Sequence of chain 40.O:
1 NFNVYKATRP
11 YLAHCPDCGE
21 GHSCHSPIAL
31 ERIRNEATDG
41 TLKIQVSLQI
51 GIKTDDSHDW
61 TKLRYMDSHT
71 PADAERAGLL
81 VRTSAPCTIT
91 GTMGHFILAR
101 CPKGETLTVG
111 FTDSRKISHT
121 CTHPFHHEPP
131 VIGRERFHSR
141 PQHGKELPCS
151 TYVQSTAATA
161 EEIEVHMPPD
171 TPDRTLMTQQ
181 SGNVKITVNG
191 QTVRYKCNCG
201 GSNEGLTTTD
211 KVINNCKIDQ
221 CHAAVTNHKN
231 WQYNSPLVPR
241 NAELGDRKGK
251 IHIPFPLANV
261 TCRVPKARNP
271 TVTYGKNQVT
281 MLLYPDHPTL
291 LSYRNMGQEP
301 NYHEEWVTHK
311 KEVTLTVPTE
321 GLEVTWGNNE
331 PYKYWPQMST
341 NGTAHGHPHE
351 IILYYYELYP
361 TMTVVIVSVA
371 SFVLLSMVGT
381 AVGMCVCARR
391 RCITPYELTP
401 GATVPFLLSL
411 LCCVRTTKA

Sequence of chain 40.N:
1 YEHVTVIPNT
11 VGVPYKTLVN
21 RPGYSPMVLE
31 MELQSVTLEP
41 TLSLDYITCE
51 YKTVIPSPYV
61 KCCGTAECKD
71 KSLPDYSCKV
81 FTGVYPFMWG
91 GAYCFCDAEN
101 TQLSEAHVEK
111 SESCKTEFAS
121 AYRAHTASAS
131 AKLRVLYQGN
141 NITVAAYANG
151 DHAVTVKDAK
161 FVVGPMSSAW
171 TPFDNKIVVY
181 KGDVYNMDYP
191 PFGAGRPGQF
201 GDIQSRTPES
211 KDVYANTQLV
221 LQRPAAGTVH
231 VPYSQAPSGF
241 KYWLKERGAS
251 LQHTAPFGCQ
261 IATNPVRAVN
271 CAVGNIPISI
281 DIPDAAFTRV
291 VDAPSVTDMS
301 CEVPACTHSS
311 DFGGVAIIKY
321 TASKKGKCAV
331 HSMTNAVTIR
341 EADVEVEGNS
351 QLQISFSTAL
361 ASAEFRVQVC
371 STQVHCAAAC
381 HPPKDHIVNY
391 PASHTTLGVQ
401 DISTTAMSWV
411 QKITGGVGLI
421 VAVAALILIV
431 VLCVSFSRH

Binding-site contacts:
Ligand atom N2 contacts residue THR116 of chain 40.N at 4.1 Å.
Ligand atom C4 contacts residue ASN259 of chain 40.O at 4.2 Å.
Ligand atom C2 contacts residue ASN259 of chain 40.O at 2.4 Å.
Ligand atom C3 contacts residue ASN259 of chain 40.O at 3.7 Å.
Ligand atom C8 contacts residue LEU257 of chain 40.O at 4.1 Å (hydrophobic).
Ligand atom N2 contacts residue ASN259 of chain 40.O at 2.8 Å (h-bond).
Ligand atom O3 contacts residue LYS115 of chain 40.N at 3.6 Å (salt-bridge).
Ligand atom C5 contacts residue LYS181 of chain 40.N at 3.4 Å.
Ligand atom O4 contacts residue LYS181 of chain 40.N at 2.7 Å (salt-bridge).
Ligand atom C4 contacts residue LYS181 of chain 40.N at 3.6 Å.
Ligand atom C3 contacts residue LYS115 of chain 40.N at 4.3 Å.
Ligand atom C1 contacts residue ASN259 of chain 40.O at 1.4 Å.
Ligand atom C5 contacts residue ASN259 of chain 40.O at 3.6 Å.
Ligand atom C8 contacts residue THR116 of chain 40.N at 4.3 Å.
Ligand atom C7 contacts residue ASN259 of chain 40.O at 3.2 Å.
Ligand atom O7 contacts residue ASN259 of chain 40.O at 3.2 Å (h-bond).
Ligand atom O4 contacts residue PHE118 of chain 40.N at 4.1 Å.
Ligand atom C8 contacts residue ASN259 of chain 40.O at 4.2 Å.
Ligand atom C6 contacts residue LYS181 of chain 40.N at 3.4 Å.
Ligand atom C8 contacts residue ALA258 of chain 40.O at 3.7 Å (hydrophobic).
Ligand atom O5 contacts residue ASN259 of chain 40.O at 2.3 Å (h-bond).
Ligand atom O6 contacts residue LYS181 of chain 40.N at 3.4 Å (salt-bridge).

A small-molecule ligand and the protein it binds are described below.
Small molecule (SMILES): CC(=O)N[C@@H]1[C@@H](O)[C@H](O)[C@@H](CO)O[C@H]1O